A protein and the small-molecule ligand that binds it are described below.
Small molecule (SMILES): CC(=O)N[C@H]1[C@H](O[C@H]2[C@H](O)[C@@H](NC(C)=O)CO[C@@H]2CO)O[C@H](CO)[C@@H](O[C@@H]2O[C@H](CO)[C@@H](O)[C@H](O[C@H]3O[C@H](CO)[C@@H](O)[C@H](O)[C@@H]3O)[C@@H]2O)[C@@H]1O

Sequence of chain 1.A:
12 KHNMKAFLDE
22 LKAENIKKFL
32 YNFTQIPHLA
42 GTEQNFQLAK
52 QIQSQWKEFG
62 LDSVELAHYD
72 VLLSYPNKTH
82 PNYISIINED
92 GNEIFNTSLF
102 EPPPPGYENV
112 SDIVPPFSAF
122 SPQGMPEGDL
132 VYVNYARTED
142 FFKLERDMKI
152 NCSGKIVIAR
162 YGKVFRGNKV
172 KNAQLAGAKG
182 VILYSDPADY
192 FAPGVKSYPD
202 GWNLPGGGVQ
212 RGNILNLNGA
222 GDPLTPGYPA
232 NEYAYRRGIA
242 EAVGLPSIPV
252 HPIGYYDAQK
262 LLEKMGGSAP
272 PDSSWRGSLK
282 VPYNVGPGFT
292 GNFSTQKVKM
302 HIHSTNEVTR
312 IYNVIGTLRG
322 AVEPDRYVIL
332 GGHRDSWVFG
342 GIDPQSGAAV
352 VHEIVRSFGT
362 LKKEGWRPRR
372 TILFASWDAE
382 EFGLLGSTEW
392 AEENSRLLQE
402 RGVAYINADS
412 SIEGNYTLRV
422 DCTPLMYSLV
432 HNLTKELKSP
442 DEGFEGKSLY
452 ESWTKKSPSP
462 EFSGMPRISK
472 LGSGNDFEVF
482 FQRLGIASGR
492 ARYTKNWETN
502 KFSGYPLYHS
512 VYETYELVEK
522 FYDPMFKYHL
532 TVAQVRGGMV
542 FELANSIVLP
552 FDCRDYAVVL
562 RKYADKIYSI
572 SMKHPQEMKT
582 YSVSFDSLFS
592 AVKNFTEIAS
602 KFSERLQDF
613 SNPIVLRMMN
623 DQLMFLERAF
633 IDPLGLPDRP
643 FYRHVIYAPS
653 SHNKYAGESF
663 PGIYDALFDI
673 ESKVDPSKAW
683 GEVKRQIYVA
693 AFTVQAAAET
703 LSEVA

Binding-site contacts:
Ligand atom C6 contacts residue HIS69 of chain 2.A at 3.9 Å.
Ligand atom O4 contacts residue ARG311 of chain 2.A at 3.8 Å.
Ligand atom C3 contacts residue SER591 of chain 1.A at 4.0 Å.
Ligand atom C2 contacts residue SER591 of chain 1.A at 3.7 Å.
Ligand atom C7 contacts residue GLN697 of chain 1.A at 3.4 Å.
Ligand atom C3 contacts residue ARG311 of chain 2.A at 3.8 Å.
Ligand atom O3 contacts residue GLU233 of chain 2.A at 4.0 Å.
Ligand atom C3 contacts residue GLU233 of chain 2.A at 4.1 Å.
Ligand atom C1 contacts residue ARG311 of chain 2.A at 4.0 Å.
Ligand atom C5 contacts residue ASN595 of chain 1.A at 3.6 Å.
Ligand atom C3 contacts residue ASN595 of chain 1.A at 3.7 Å.
Ligand atom O2 contacts residue GLU233 of chain 2.A at 3.1 Å (salt-bridge).
Ligand atom N2 contacts residue ASN595 of chain 1.A at 3.0 Å (h-bond).
Ligand atom O5 contacts residue ASN595 of chain 1.A at 2.2 Å (h-bond).
Ligand atom O3 contacts residue ARG311 of chain 2.A at 3.0 Å (salt-bridge).
Ligand atom C5 contacts residue GLU233 of chain 2.A at 3.9 Å.
Ligand atom O2 contacts residue ARG311 of chain 2.A at 3.4 Å (salt-bridge).
Ligand atom C4 contacts residue GLU233 of chain 2.A at 3.6 Å.
Ligand atom C7 contacts residue ASN595 of chain 1.A at 3.9 Å.
Ligand atom C7 contacts residue SER591 of chain 1.A at 3.9 Å.
Ligand atom C3 contacts residue ARG311 of chain 2.A at 3.8 Å.
Ligand atom O5 contacts residue HIS69 of chain 2.A at 3.5 Å.
Ligand atom C2 contacts residue ARG311 of chain 2.A at 3.8 Å.
Ligand atom O7 contacts residue GLN697 of chain 1.A at 3.3 Å (h-bond).
Ligand atom O2 contacts residue HIS69 of chain 2.A at 2.9 Å (h-bond).
Ligand atom C1 contacts residue SER591 of chain 1.A at 3.6 Å.
Ligand atom C2 contacts residue GLU233 of chain 2.A at 3.9 Å.
Ligand atom N2 contacts residue SER591 of chain 1.A at 3.0 Å (h-bond).
Ligand atom O4 contacts residue GLU233 of chain 2.A at 2.5 Å (salt-bridge).
Ligand atom C8 contacts residue SER588 of chain 1.A at 3.5 Å.
Ligand atom C2 contacts residue ASN595 of chain 1.A at 2.4 Å.
Ligand atom C1 contacts residue ASN595 of chain 1.A at 1.4 Å.
Ligand atom O6 contacts residue GLU233 of chain 2.A at 3.5 Å.
Ligand atom C4 contacts residue ARG311 of chain 2.A at 3.5 Å.
Ligand atom C1 contacts residue GLN697 of chain 1.A at 3.8 Å.
Ligand atom N2 contacts residue GLN697 of chain 1.A at 3.5 Å (h-bond).
Ligand atom C2 contacts residue GLN697 of chain 1.A at 3.7 Å.
Ligand atom C8 contacts residue SER591 of chain 1.A at 3.9 Å.
Ligand atom C8 contacts residue TYR234 of chain 2.A at 3.6 Å (hydrophobic).
Ligand atom C8 contacts residue ALA592 of chain 1.A at 3.8 Å (hydrophobic).

Sequence of chain 2.A:
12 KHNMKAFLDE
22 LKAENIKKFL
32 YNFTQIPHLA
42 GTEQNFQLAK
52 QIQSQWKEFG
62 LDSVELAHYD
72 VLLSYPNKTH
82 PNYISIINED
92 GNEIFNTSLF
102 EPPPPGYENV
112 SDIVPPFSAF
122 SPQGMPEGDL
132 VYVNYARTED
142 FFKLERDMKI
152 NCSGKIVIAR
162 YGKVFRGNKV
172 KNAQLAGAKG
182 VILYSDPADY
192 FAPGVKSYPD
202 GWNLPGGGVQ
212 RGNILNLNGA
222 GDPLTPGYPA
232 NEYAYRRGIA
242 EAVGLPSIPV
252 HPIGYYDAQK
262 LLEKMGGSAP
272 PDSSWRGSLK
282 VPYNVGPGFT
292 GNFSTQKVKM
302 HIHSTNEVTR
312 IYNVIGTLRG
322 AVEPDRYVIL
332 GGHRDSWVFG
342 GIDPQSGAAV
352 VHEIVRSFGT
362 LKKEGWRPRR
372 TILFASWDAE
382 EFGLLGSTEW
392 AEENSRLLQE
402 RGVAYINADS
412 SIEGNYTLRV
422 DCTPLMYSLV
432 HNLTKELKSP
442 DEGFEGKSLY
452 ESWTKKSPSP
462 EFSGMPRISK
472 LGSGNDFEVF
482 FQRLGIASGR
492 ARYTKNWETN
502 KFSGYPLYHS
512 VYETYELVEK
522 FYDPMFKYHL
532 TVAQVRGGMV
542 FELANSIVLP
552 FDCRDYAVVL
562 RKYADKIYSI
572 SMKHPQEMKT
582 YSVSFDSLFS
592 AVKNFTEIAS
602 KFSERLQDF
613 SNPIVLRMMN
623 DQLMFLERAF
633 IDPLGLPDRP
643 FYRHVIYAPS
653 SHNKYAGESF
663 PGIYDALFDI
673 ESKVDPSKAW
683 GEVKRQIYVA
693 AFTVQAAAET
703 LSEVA